Sequence of chain 1.B:
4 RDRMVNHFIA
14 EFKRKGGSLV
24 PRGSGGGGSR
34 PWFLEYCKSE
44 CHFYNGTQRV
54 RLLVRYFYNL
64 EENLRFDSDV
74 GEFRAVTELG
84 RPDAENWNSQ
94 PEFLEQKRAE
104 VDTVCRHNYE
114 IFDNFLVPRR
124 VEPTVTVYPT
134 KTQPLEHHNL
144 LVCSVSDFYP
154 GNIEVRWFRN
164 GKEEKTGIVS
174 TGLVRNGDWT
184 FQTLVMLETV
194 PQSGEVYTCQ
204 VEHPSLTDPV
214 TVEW

Sequence of chain 1.A:
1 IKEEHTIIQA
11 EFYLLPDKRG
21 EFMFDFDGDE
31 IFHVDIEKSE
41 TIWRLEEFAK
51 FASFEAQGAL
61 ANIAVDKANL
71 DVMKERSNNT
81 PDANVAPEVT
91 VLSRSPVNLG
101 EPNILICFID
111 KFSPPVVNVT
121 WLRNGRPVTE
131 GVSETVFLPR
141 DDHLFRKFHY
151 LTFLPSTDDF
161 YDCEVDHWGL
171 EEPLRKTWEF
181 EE

A small-molecule ligand and the protein it binds are described below.
Small molecule (SMILES): CC(=O)N[C@@H]1[C@@H](O)[C@H](O)[C@@H](CO)O[C@H]1O

Binding-site contacts:
Ligand atom N2 contacts residue ASN48 of chain 1.B at 3.4 Å (h-bond).
Ligand atom C5 contacts residue ASN48 of chain 1.B at 3.6 Å.
Ligand atom C7 contacts residue ILE1 of chain 1.A at 3.4 Å (hydrophobic).
Ligand atom O7 contacts residue ILE1 of chain 1.A at 4.3 Å.
Ligand atom C4 contacts residue ASN48 of chain 1.B at 4.2 Å.
Ligand atom C1 contacts residue ASN48 of chain 1.B at 1.4 Å.
Ligand atom N2 contacts residue ILE1 of chain 1.A at 3.5 Å (h-bond).
Ligand atom O6 contacts residue GLN51 of chain 1.B at 4.0 Å.
Ligand atom C3 contacts residue ASN48 of chain 1.B at 3.5 Å.
Ligand atom C7 contacts residue ASN48 of chain 1.B at 3.8 Å.
Ligand atom C6 contacts residue GLN51 of chain 1.B at 4.2 Å.
Ligand atom O5 contacts residue ASN48 of chain 1.B at 2.4 Å (h-bond).
Ligand atom O3 contacts residue ASN48 of chain 1.B at 3.6 Å.
Ligand atom O3 contacts residue GLN51 of chain 1.B at 3.4 Å.
Ligand atom C2 contacts residue ASN48 of chain 1.B at 2.4 Å.
Ligand atom C1 contacts residue GLN51 of chain 1.B at 4.1 Å.
Ligand atom C8 contacts residue ILE1 of chain 1.A at 3.0 Å (hydrophobic).
Ligand atom O5 contacts residue GLN51 of chain 1.B at 3.4 Å.
Ligand atom O7 contacts residue ASN48 of chain 1.B at 3.6 Å (h-bond).
Ligand atom C1 contacts residue ILE1 of chain 1.A at 4.3 Å (hydrophobic).